This protein binds this small molecule.
Small molecule (SMILES): Nc1ncnc2c1ncn2[C@H]1C[C@H](O)[C@@H](COP(=O)(O)O)O1

Binding-site contacts:
Ligand atom C6 contacts residue GLY416 of chain 1.X at 4.2 Å.
Ligand atom C2 contacts residue PRO408 of chain 1.X at 4.0 Å (hydrophobic).
Ligand atom C6 contacts residue PRO408 of chain 1.X at 3.8 Å (hydrophobic).
Ligand atom C5 contacts residue PRO204 of chain 1.X at 4.1 Å (hydrophobic).
Ligand atom C2 contacts residue ILE399 of chain 1.X at 4.3 Å (hydrophobic).
Ligand atom O2P contacts residue GLY404 of chain 1.V at 4.2 Å.
Ligand atom C8 contacts residue SER409 of chain 1.X at 4.2 Å.
Ligand atom C2 contacts residue GLY416 of chain 1.X at 3.6 Å.
Ligand atom C5 contacts residue PRO408 of chain 1.X at 4.2 Å (hydrophobic).
Ligand atom N1 contacts residue PRO408 of chain 1.X at 3.8 Å.
Ligand atom O2P contacts residue ASP403 of chain 1.V at 3.9 Å.
Ligand atom C5 contacts residue SER409 of chain 1.X at 3.7 Å.
Ligand atom C4 contacts residue PRO408 of chain 1.X at 3.9 Å (hydrophobic).
Ligand atom N6 contacts residue PHE415 of chain 1.X at 4.4 Å.
Ligand atom N6 contacts residue PRO408 of chain 1.X at 4.0 Å.
Ligand atom C6 contacts residue PRO204 of chain 1.X at 4.3 Å (hydrophobic).
Ligand atom N9 contacts residue HIS407 of chain 1.X at 4.4 Å.
Ligand atom O1P contacts residue HIS405 of chain 1.V at 3.9 Å.
Ligand atom C1' contacts residue PRO408 of chain 1.X at 3.9 Å (hydrophobic).
Ligand atom O2P contacts residue HIS407 of chain 1.X at 4.1 Å.
Ligand atom C6 contacts residue SER409 of chain 1.X at 3.8 Å.
Ligand atom N1 contacts residue GLY416 of chain 1.X at 3.1 Å (h-bond).
Ligand atom N7 contacts residue PRO204 of chain 1.X at 4.1 Å.
Ligand atom C2' contacts residue PRO408 of chain 1.X at 4.3 Å (hydrophobic).
Ligand atom N6 contacts residue SER409 of chain 1.X at 3.3 Å (h-bond).
Ligand atom C2' contacts residue HIS407 of chain 1.X at 4.0 Å.
Ligand atom N6 contacts residue PRO204 of chain 1.X at 4.4 Å.
Ligand atom C8 contacts residue PRO408 of chain 1.X at 4.4 Å (hydrophobic).
Ligand atom N3 contacts residue PRO408 of chain 1.X at 3.6 Å.
Ligand atom N6 contacts residue GLY414 of chain 1.X at 4.4 Å.
Ligand atom N9 contacts residue PRO408 of chain 1.X at 3.8 Å.
Ligand atom C8 contacts residue HIS407 of chain 1.X at 3.4 Å.
Ligand atom N6 contacts residue GLY416 of chain 1.X at 3.7 Å.
Ligand atom N7 contacts residue HIS407 of chain 1.X at 3.8 Å.
Ligand atom N7 contacts residue SER409 of chain 1.X at 3.2 Å (h-bond).

Sequence of chain 1.X:
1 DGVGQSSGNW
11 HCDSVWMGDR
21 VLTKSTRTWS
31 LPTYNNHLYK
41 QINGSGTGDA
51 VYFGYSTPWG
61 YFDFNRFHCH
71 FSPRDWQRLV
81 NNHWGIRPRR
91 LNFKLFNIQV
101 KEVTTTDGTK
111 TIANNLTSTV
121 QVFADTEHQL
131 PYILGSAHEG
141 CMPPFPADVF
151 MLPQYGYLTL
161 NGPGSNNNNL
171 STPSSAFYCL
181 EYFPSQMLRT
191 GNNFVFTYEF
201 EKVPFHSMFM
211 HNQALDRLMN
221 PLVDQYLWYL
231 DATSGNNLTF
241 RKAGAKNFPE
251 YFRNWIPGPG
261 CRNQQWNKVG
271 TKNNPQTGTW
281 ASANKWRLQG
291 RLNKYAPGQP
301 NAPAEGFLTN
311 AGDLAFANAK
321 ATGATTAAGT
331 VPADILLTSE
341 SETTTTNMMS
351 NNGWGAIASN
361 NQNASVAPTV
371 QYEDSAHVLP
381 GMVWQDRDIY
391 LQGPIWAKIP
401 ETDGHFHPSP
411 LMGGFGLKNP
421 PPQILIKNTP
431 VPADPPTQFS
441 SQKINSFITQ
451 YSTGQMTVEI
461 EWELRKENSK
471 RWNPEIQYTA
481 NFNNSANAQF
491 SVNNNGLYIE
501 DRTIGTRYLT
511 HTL

Sequence of chain 1.V:
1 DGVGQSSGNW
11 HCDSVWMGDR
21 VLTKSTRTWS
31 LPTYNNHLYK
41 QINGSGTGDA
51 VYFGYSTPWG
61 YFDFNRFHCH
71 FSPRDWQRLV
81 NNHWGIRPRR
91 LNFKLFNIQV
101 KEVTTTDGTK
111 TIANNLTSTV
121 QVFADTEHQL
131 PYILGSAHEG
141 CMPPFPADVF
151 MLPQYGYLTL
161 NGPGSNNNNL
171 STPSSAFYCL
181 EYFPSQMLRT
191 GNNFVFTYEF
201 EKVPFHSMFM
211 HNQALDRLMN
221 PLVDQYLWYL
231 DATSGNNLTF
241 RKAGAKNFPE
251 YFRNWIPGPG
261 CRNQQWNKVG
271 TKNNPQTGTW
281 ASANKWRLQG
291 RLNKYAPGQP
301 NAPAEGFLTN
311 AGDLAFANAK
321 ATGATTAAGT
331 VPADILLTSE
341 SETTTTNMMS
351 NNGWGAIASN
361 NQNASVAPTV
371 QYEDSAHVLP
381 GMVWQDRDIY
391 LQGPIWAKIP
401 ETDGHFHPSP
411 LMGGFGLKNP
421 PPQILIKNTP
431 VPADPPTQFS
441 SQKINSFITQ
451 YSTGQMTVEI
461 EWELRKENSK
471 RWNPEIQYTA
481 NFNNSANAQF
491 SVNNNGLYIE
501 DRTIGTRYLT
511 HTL